The small molecule below binds the protein below.
Small molecule (SMILES): Cc1ccncc1NC(=O)Cc1cccc(O)c1

Sequence of chain 2.A:
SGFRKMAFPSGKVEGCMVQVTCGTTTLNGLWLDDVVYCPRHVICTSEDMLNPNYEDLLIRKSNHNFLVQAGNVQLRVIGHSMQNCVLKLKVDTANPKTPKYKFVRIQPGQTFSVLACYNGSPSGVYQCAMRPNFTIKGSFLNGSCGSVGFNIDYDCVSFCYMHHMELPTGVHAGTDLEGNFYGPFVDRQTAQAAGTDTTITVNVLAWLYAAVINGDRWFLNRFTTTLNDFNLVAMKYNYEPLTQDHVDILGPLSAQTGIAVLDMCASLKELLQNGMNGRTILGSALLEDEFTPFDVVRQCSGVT

Binding-site contacts:
Ligand atom C9 contacts residue HIS164 of chain 1.A at 3.3 Å.
Ligand atom C12 contacts residue MET49 of chain 1.A at 3.6 Å (hydrophobic).
Ligand atom C11 contacts residue MET165 of chain 1.A at 3.8 Å (hydrophobic).
Ligand atom C4 contacts residue HIS163 of chain 1.A at 3.3 Å.
Ligand atom C2 contacts residue ASN142 of chain 1.A at 3.6 Å.
Ligand atom C3 contacts residue GLU166 of chain 1.A at 3.5 Å.
Ligand atom C7 contacts residue HIS164 of chain 1.A at 4.0 Å.
Ligand atom C9 contacts residue HIS41 of chain 1.A at 3.9 Å.
Ligand atom C contacts residue GLU166 of chain 1.A at 3.6 Å.
Ligand atom N1 contacts residue CYS145 of chain 1.A at 3.6 Å.
Ligand atom C10 contacts residue MET165 of chain 1.A at 3.6 Å (hydrophobic).
Ligand atom O1 contacts residue ARG188 of chain 1.A at 3.7 Å.
Ligand atom C4 contacts residue CYS145 of chain 1.A at 3.7 Å (hydrophobic).
Ligand atom N contacts residue GLU166 of chain 1.A at 3.6 Å.
Ligand atom O1 contacts residue MET49 of chain 1.A at 3.7 Å.
Ligand atom C9 contacts residue MET165 of chain 1.A at 3.8 Å (hydrophobic).
Ligand atom C3 contacts residue LEU141 of chain 1.A at 3.8 Å (hydrophobic).
Ligand atom C11 contacts residue ARG188 of chain 1.A at 3.6 Å.
Ligand atom O contacts residue MET165 of chain 1.A at 3.4 Å.
Ligand atom C11 contacts residue ASP187 of chain 1.A at 4.0 Å.
Ligand atom O contacts residue GLU166 of chain 1.A at 3.1 Å (salt-bridge).
Ligand atom C6 contacts residue HIS164 of chain 1.A at 3.9 Å.
Ligand atom C2 contacts residue GLU166 of chain 1.A at 3.5 Å.
Ligand atom C5 contacts residue CYS145 of chain 1.A at 4.0 Å (hydrophobic).
Ligand atom C3 contacts residue PHE140 of chain 1.A at 3.2 Å (hydrophobic).
Ligand atom O contacts residue HIS164 of chain 1.A at 3.9 Å.
Ligand atom N contacts residue HIS163 of chain 1.A at 2.8 Å (h-bond).
Ligand atom C7 contacts residue HIS41 of chain 1.A at 4.0 Å.
Ligand atom C2 contacts residue LEU141 of chain 1.A at 3.5 Å (hydrophobic).
Ligand atom N contacts residue SER144 of chain 1.A at 3.8 Å.
Ligand atom N contacts residue PHE140 of chain 1.A at 3.7 Å.
Ligand atom C2 contacts residue PHE140 of chain 1.A at 3.8 Å (hydrophobic).
Ligand atom C3 contacts residue HIS163 of chain 1.A at 3.9 Å.
Ligand atom O1 contacts residue GLN189 of chain 1.A at 3.1 Å.
Ligand atom C1 contacts residue ASN142 of chain 1.A at 3.8 Å.
Ligand atom C10 contacts residue MET49 of chain 1.A at 3.7 Å (hydrophobic).
Ligand atom C4 contacts residue GLU166 of chain 1.A at 3.8 Å.
Ligand atom C11 contacts residue MET49 of chain 1.A at 3.4 Å (hydrophobic).
Ligand atom C1 contacts residue GLU166 of chain 1.A at 3.7 Å.
Ligand atom C contacts residue ASN142 of chain 1.A at 3.9 Å.

Sequence of chain 1.A:
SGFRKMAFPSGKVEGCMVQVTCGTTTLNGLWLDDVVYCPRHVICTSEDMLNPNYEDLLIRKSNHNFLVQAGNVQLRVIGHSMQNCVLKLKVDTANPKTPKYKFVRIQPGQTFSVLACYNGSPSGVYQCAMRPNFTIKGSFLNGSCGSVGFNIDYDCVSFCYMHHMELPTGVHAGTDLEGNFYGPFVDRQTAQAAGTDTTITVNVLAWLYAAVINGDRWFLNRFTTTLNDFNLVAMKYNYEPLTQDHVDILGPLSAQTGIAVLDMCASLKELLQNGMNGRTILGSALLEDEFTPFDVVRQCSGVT